Sequence of chain 1.B:
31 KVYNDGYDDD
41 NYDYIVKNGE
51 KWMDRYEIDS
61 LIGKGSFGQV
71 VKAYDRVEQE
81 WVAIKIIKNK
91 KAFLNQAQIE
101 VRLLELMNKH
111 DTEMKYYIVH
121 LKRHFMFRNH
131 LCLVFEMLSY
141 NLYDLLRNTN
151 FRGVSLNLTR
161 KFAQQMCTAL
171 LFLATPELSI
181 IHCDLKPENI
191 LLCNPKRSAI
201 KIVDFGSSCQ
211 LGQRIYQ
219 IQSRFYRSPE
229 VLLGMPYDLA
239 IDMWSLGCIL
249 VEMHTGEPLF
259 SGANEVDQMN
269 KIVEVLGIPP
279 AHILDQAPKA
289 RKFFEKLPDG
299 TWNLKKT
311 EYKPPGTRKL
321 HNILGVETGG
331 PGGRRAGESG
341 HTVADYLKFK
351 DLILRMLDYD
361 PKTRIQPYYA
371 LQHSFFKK

The protein below binds the small molecule below.
Small molecule (SMILES): COc1ccc2c3ccnc(C(F)(F)F)c3n(CCCCN)c2c1

Binding-site contacts:
Ligand atom CAG contacts residue ALA83 of chain 1.B at 3.7 Å (hydrophobic).
Ligand atom NAO contacts residue GLU100 of chain 1.B at 4.0 Å.
Ligand atom CAI contacts residue VAL119 of chain 1.B at 3.9 Å (hydrophobic).
Ligand atom CAI contacts residue GLU136 of chain 1.B at 4.1 Å.
Ligand atom CAT contacts residue VAL203 of chain 1.B at 4.0 Å (hydrophobic).
Ligand atom CAG contacts residue LEU138 of chain 1.B at 4.1 Å (hydrophobic).
Ligand atom CAA contacts residue LEU138 of chain 1.B at 3.3 Å (hydrophobic).
Ligand atom FAC contacts residue ASP204 of chain 1.B at 4.1 Å.
Ligand atom CAX contacts residue LYS85 of chain 1.B at 4.0 Å.
Ligand atom FAD contacts residue LYS85 of chain 1.B at 4.0 Å.
Ligand atom CAH contacts residue ASP204 of chain 1.B at 4.1 Å.
Ligand atom FAE contacts residue ASP204 of chain 1.B at 3.2 Å.
Ligand atom NAB contacts residue LYS64 of chain 1.B at 4.0 Å.
Ligand atom CAQ contacts residue ALA83 of chain 1.B at 3.8 Å (hydrophobic).
Ligand atom CAH contacts residue PHE135 of chain 1.B at 3.5 Å (hydrophobic).
Ligand atom NAB contacts residue GLY63 of chain 1.B at 3.6 Å.
Ligand atom CAI contacts residue PHE135 of chain 1.B at 3.8 Å (hydrophobic).
Ligand atom OAP contacts residue LEU138 of chain 1.B at 3.3 Å (h-bond).
Ligand atom FAE contacts residue PHE67 of chain 1.B at 3.6 Å.
Ligand atom NAO contacts residue ASP204 of chain 1.B at 3.5 Å.
Ligand atom CAF contacts residue LYS85 of chain 1.B at 3.7 Å.
Ligand atom CAJ contacts residue LEU191 of chain 1.B at 4.1 Å (hydrophobic).
Ligand atom CAA contacts residue LEU191 of chain 1.B at 3.5 Å (hydrophobic).
Ligand atom CAH contacts residue VAL203 of chain 1.B at 4.1 Å (hydrophobic).
Ligand atom CAF contacts residue PHE135 of chain 1.B at 3.8 Å (hydrophobic).
Ligand atom FAE contacts residue LYS85 of chain 1.B at 3.3 Å.
Ligand atom CAF contacts residue GLU100 of chain 1.B at 3.5 Å.
Ligand atom CAX contacts residue PHE67 of chain 1.B at 4.0 Å (hydrophobic).
Ligand atom FAD contacts residue VAL70 of chain 1.B at 3.5 Å.
Ligand atom CAK contacts residue GLY63 of chain 1.B at 3.9 Å.
Ligand atom NAO contacts residue LYS85 of chain 1.B at 3.0 Å (salt-bridge).
Ligand atom CAR contacts residue LYS85 of chain 1.B at 3.9 Å.
Ligand atom CAA contacts residue SER139 of chain 1.B at 3.7 Å.
Ligand atom CAX contacts residue ASP204 of chain 1.B at 4.1 Å.
Ligand atom OAP contacts residue ALA83 of chain 1.B at 3.9 Å.
Ligand atom FAD contacts residue PHE67 of chain 1.B at 3.1 Å.
Ligand atom OAP contacts residue MET137 of chain 1.B at 4.1 Å.
Ligand atom CAG contacts residue GLU136 of chain 1.B at 3.5 Å.
Ligand atom CAF contacts residue ASP204 of chain 1.B at 3.5 Å.
Ligand atom CAN contacts residue VAL70 of chain 1.B at 3.9 Å (hydrophobic).